This protein binds this small molecule.
Small molecule (SMILES): OC[C@H]1O[C@@H](O[C@@H]2[C@H](O)[C@@H](O)[C@H](O[C@H]3[C@H](O)[C@@H](O)[C@@H](O)O[C@@H]3CO)O[C@@H]2CO)[C@H](O)[C@@H](O)[C@H]1O

Sequence of chain 1.B:
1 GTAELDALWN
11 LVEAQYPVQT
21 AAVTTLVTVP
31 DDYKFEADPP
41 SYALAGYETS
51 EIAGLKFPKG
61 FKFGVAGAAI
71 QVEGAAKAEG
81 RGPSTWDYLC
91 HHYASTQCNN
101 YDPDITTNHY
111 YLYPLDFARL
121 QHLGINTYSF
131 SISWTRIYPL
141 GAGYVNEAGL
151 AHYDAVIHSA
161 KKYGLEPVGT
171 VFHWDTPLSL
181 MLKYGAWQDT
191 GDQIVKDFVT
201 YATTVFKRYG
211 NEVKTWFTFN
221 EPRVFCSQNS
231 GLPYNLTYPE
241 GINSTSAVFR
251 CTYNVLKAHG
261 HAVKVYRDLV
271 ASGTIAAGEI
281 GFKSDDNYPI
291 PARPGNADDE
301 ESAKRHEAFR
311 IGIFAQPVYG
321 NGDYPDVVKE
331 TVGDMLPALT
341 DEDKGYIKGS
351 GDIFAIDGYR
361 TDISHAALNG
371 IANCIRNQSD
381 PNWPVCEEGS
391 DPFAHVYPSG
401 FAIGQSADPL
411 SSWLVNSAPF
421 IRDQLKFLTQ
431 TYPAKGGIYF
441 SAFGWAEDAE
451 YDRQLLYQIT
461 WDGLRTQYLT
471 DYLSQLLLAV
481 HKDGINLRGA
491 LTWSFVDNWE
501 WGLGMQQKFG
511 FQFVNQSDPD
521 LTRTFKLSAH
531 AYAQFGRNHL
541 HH

Binding-site contacts:
Ligand atom C2 contacts residue GLU221 of chain 1.B at 3.5 Å.
Ligand atom C4 contacts residue GLU500 of chain 1.B at 4.2 Å.
Ligand atom O2 contacts residue ASP286 of chain 1.B at 3.6 Å.
Ligand atom C3 contacts residue TYR359 of chain 1.B at 3.5 Å (hydrophobic).
Ligand atom O3 contacts residue TYR359 of chain 1.B at 3.6 Å.
Ligand atom C6 contacts residue TRP413 of chain 1.B at 3.1 Å (hydrophobic).
Ligand atom O2 contacts residue ARG360 of chain 1.B at 4.1 Å.
Ligand atom O3 contacts residue ARG360 of chain 1.B at 3.1 Å (salt-bridge).
Ligand atom O6 contacts residue ARG310 of chain 1.B at 3.5 Å (salt-bridge).
Ligand atom C4 contacts residue TYR359 of chain 1.B at 4.0 Å (hydrophobic).
Ligand atom O4 contacts residue GLU500 of chain 1.B at 3.3 Å (salt-bridge).
Ligand atom C5 contacts residue TRP413 of chain 1.B at 2.8 Å (hydrophobic).
Ligand atom C6 contacts residue GLU500 of chain 1.B at 3.8 Å.
Ligand atom O4 contacts residue TRP501 of chain 1.B at 3.7 Å.
Ligand atom C1 contacts residue TRP413 of chain 1.B at 3.8 Å (hydrophobic).
Ligand atom O2 contacts residue VAL224 of chain 1.B at 3.7 Å.
Ligand atom O6 contacts residue PHE509 of chain 1.B at 4.2 Å.
Ligand atom O3 contacts residue ASP285 of chain 1.B at 3.5 Å (salt-bridge).
Ligand atom O3 contacts residue GLU221 of chain 1.B at 3.3 Å (salt-bridge).
Ligand atom O2 contacts residue ARG223 of chain 1.B at 2.8 Å (salt-bridge).
Ligand atom C5 contacts residue SER227 of chain 1.B at 4.2 Å.
Ligand atom C2 contacts residue VAL224 of chain 1.B at 3.6 Å (hydrophobic).
Ligand atom O2 contacts residue GLU221 of chain 1.B at 2.5 Å (salt-bridge).
Ligand atom C6 contacts residue PHE509 of chain 1.B at 3.5 Å (hydrophobic).
Ligand atom O6 contacts residue TRP501 of chain 1.B at 4.2 Å.
Ligand atom C1 contacts residue SER227 of chain 1.B at 3.8 Å.
Ligand atom O6 contacts residue GLU500 of chain 1.B at 3.0 Å (salt-bridge).
Ligand atom O4 contacts residue ARG223 of chain 1.B at 3.8 Å.
Ligand atom C3 contacts residue ARG360 of chain 1.B at 3.7 Å.
Ligand atom O3 contacts residue VAL224 of chain 1.B at 4.1 Å.
Ligand atom O5 contacts residue TRP413 of chain 1.B at 3.4 Å.
Ligand atom C2 contacts residue ARG223 of chain 1.B at 3.8 Å.
Ligand atom O6 contacts residue ARG223 of chain 1.B at 4.3 Å.
Ligand atom C3 contacts residue SER227 of chain 1.B at 4.3 Å.
Ligand atom O2 contacts residue ASP285 of chain 1.B at 3.9 Å.
Ligand atom O4 contacts residue VAL224 of chain 1.B at 4.3 Å.
Ligand atom O4 contacts residue VAL224 of chain 1.B at 4.2 Å.
Ligand atom C3 contacts residue GLU221 of chain 1.B at 4.0 Å.
Ligand atom O1 contacts residue SER227 of chain 1.B at 2.4 Å (h-bond).
Ligand atom C4 contacts residue TRP413 of chain 1.B at 3.9 Å (hydrophobic).